Sequence of chain 1.D:
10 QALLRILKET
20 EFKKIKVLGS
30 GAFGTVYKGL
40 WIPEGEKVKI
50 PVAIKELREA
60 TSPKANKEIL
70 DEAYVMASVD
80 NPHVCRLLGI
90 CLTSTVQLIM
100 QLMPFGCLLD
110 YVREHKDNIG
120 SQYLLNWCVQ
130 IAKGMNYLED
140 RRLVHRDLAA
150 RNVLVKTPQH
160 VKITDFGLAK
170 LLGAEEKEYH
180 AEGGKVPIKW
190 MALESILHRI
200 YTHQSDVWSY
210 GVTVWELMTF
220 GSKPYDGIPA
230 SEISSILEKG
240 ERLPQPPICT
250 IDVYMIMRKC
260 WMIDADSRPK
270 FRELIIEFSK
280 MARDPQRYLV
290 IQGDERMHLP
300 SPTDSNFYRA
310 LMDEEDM

A small-molecule ligand and the protein it binds are described below.
Small molecule (SMILES): O=C(Nc1nccs1)[C@@H](c1cc(F)ccc1O)N1Cc2ccc(-c3ccc(N4CCNCC4)cc3)cc2C1=O

Binding-site contacts:
Ligand atom C23 contacts residue GLU174 of chain 1.D at 3.2 Å.
Ligand atom S08 contacts residue LYS54 of chain 1.D at 3.5 Å.
Ligand atom S08 contacts residue LEU97 of chain 1.D at 3.4 Å (h-bond).
Ligand atom C38 contacts residue ASP164 of chain 1.D at 3.5 Å.
Ligand atom C02 contacts residue ASP164 of chain 1.D at 3.3 Å.
Ligand atom S08 contacts residue MET99 of chain 1.D at 3.7 Å.
Ligand atom O39 contacts residue PHE165 of chain 1.D at 2.7 Å (h-bond).
Ligand atom O31 contacts residue LYS54 of chain 1.D at 3.1 Å (salt-bridge).
Ligand atom N05 contacts residue MET99 of chain 1.D at 3.3 Å (h-bond).
Ligand atom C38 contacts residue PHE165 of chain 1.D at 3.6 Å (hydrophobic).
Ligand atom C12 contacts residue LEU97 of chain 1.D at 3.4 Å (hydrophobic).
Ligand atom C06 contacts residue MET99 of chain 1.D at 3.5 Å (hydrophobic).
Ligand atom F35 contacts residue ARG85 of chain 1.D at 3.1 Å.
Ligand atom C24 contacts residue PHE32 of chain 1.D at 3.6 Å (hydrophobic).
Ligand atom O01 contacts residue LEU97 of chain 1.D at 3.4 Å.
Ligand atom C04 contacts residue ASP164 of chain 1.D at 3.7 Å.
Ligand atom C26 contacts residue LEU56 of chain 1.D at 3.7 Å (hydrophobic).
Ligand atom C21 contacts residue GLU174 of chain 1.D at 3.0 Å.
Ligand atom C11 contacts residue LEU97 of chain 1.D at 3.6 Å (hydrophobic).
Ligand atom F35 contacts residue LEU86 of chain 1.D at 3.1 Å.
Ligand atom O39 contacts residue MET75 of chain 1.D at 3.6 Å.
Ligand atom N03 contacts residue ASP164 of chain 1.D at 2.6 Å (salt-bridge).
Ligand atom C07 contacts residue MET99 of chain 1.D at 3.4 Å (hydrophobic).
Ligand atom C30 contacts residue MET75 of chain 1.D at 3.6 Å (hydrophobic).
Ligand atom N22 contacts residue GLU174 of chain 1.D at 2.7 Å (salt-bridge).
Ligand atom C30 contacts residue LEU97 of chain 1.D at 3.6 Å (hydrophobic).
Ligand atom O01 contacts residue LEU86 of chain 1.D at 3.6 Å.
Ligand atom C32 contacts residue ASP164 of chain 1.D at 3.4 Å.
Ligand atom C07 contacts residue LYS54 of chain 1.D at 3.5 Å.
Ligand atom N05 contacts residue ANP1 of chain 1.Q at 3.7 Å.
Ligand atom C09 contacts residue ASP164 of chain 1.D at 3.0 Å.
Ligand atom C37 contacts residue PHE165 of chain 1.D at 3.7 Å (hydrophobic).
Ligand atom C04 contacts residue MET99 of chain 1.D at 3.4 Å (hydrophobic).
Ligand atom O39 contacts residue ASP164 of chain 1.D at 3.4 Å.
Ligand atom O39 contacts residue LEU167 of chain 1.D at 3.5 Å.
Ligand atom C07 contacts residue ALA52 of chain 1.D at 3.5 Å (hydrophobic).
Ligand atom C27 contacts residue LEU170 of chain 1.D at 3.6 Å (hydrophobic).
Ligand atom N03 contacts residue LYS54 of chain 1.D at 3.5 Å (salt-bridge).
Ligand atom C29 contacts residue LEU97 of chain 1.D at 3.3 Å (hydrophobic).
Ligand atom C06 contacts residue ANP1 of chain 1.Q at 3.6 Å.